This protein binds this small molecule.
Small molecule (SMILES): CC(=O)N[C@H]1[C@H](O[C@H]2[C@H](O)[C@@H](NC(C)=O)CO[C@@H]2CO)O[C@H](CO)[C@@H](O)[C@@H]1O

Binding-site contacts:
Ligand atom C8 contacts residue TYR17 of chain 31.P at 3.4 Å (hydrophobic).
Ligand atom C7 contacts residue TYR17 of chain 31.P at 4.3 Å (hydrophobic).
Ligand atom O7 contacts residue ALA18 of chain 31.P at 4.3 Å.
Ligand atom C3 contacts residue ASN19 of chain 31.P at 4.4 Å.
Ligand atom C2 contacts residue ASN19 of chain 31.P at 3.6 Å.
Ligand atom C1 contacts residue ASN19 of chain 31.P at 2.3 Å.
Ligand atom C5 contacts residue ASN19 of chain 31.P at 3.6 Å.
Ligand atom O5 contacts residue ASN19 of chain 31.P at 2.9 Å (h-bond).
Ligand atom N2 contacts residue ASN19 of chain 31.P at 4.0 Å.
Ligand atom C8 contacts residue ALA18 of chain 31.P at 4.0 Å (hydrophobic).
Ligand atom C7 contacts residue ALA18 of chain 31.P at 4.4 Å (hydrophobic).

Sequence of chain 31.P:
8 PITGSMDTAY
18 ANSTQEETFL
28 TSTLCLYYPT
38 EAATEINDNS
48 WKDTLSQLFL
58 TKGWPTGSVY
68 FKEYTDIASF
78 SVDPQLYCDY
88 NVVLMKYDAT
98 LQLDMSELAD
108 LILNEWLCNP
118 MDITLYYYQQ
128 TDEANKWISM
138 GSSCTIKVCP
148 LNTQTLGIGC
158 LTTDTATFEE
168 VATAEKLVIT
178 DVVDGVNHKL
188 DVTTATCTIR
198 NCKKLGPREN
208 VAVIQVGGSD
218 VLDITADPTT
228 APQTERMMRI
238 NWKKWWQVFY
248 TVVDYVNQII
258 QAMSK